Sequence of chain 2.A:
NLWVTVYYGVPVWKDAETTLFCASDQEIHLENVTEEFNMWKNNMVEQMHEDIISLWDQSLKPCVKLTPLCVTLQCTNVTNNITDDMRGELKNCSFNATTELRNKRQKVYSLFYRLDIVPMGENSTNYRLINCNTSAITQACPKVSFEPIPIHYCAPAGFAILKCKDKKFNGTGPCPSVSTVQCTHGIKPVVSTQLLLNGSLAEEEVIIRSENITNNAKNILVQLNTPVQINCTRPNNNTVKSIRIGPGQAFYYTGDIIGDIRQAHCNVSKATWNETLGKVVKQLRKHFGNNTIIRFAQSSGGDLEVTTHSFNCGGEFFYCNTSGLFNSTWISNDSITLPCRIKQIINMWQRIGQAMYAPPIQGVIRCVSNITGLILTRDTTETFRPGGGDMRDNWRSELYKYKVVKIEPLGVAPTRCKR

Binding-site contacts:
Ligand atom O5 contacts residue SER380 of chain 2.A at 3.8 Å.
Ligand atom C5 contacts residue SER380 of chain 2.A at 4.2 Å.
Ligand atom O6 contacts residue NAG1 of chain 2.Q at 3.7 Å.
Ligand atom C5 contacts residue ASN378 of chain 2.A at 3.8 Å.
Ligand atom C8 contacts residue NAG1 of chain 2.Q at 3.4 Å.
Ligand atom C3 contacts residue ASN378 of chain 2.A at 3.9 Å.
Ligand atom C4 contacts residue GLN355 of chain 2.A at 4.2 Å.
Ligand atom C4 contacts residue ASN378 of chain 2.A at 4.4 Å.
Ligand atom O3 contacts residue GLN355 of chain 2.A at 4.3 Å.
Ligand atom C7 contacts residue NAG1 of chain 2.Q at 3.8 Å.
Ligand atom C6 contacts residue NAG1 of chain 2.Q at 4.5 Å.
Ligand atom C8 contacts residue THR364 of chain 2.A at 3.2 Å.
Ligand atom C8 contacts residue THR365 of chain 2.A at 3.6 Å.
Ligand atom C1 contacts residue SER380 of chain 2.A at 3.8 Å.
Ligand atom C1 contacts residue ASN378 of chain 2.A at 1.5 Å.
Ligand atom N2 contacts residue ASN378 of chain 2.A at 3.0 Å (h-bond).
Ligand atom C5 contacts residue GLN355 of chain 2.A at 3.9 Å.
Ligand atom C5 contacts residue NAG1 of chain 2.Q at 4.5 Å.
Ligand atom O7 contacts residue GLN355 of chain 2.A at 4.4 Å.
Ligand atom O7 contacts residue ASN378 of chain 2.A at 3.5 Å (h-bond).
Ligand atom O7 contacts residue NAG1 of chain 2.Q at 3.6 Å.
Ligand atom C1 contacts residue GLN355 of chain 2.A at 4.3 Å.
Ligand atom O4 contacts residue GLN355 of chain 2.A at 3.4 Å (h-bond).
Ligand atom C3 contacts residue GLN355 of chain 2.A at 3.9 Å.
Ligand atom C2 contacts residue ASN378 of chain 2.A at 2.6 Å.
Ligand atom O5 contacts residue ASN378 of chain 2.A at 2.4 Å (h-bond).
Ligand atom O6 contacts residue SER380 of chain 2.A at 4.0 Å.
Ligand atom C7 contacts residue ASN378 of chain 2.A at 3.5 Å.
Ligand atom C8 contacts residue ASN378 of chain 2.A at 4.0 Å.

The small molecule below binds the protein below.
Small molecule (SMILES): CC(=O)N[C@H]1[C@H](O[C@H]2[C@H](O)[C@@H](NC(C)=O)CO[C@@H]2CO)O[C@H](CO)[C@@H](O)[C@@H]1O